Sequence of chain 1.D:
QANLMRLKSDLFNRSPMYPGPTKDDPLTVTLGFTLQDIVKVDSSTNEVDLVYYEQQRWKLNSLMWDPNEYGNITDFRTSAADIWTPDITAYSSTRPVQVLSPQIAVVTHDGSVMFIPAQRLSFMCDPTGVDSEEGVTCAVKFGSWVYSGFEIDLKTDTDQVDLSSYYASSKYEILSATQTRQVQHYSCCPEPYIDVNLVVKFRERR

Sequence of chain 1.E:
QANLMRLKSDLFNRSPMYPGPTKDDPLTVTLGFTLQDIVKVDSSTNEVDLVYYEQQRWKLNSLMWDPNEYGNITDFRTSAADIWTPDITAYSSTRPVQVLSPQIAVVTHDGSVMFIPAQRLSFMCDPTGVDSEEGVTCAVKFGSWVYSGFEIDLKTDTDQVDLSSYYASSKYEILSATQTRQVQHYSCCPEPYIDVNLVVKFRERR

A protein and the small-molecule ligand that binds it are described below.
Small molecule (SMILES): c1cnc2cc3c(cc2n1)[C@@H]1CNC[C@H]3C1

Binding-site contacts:
Ligand atom C08 contacts residue CYS189 of chain 1.D at 4.0 Å (hydrophobic).
Ligand atom C03 contacts residue TRP145 of chain 1.D at 3.5 Å (hydrophobic).
Ligand atom C07 contacts residue ILE116 of chain 1.E at 4.1 Å (hydrophobic).
Ligand atom C01 contacts residue TRP145 of chain 1.D at 3.5 Å (hydrophobic).
Ligand atom C05 contacts residue TYR186 of chain 1.D at 3.7 Å (hydrophobic).
Ligand atom C07 contacts residue CYS188 of chain 1.D at 3.9 Å (hydrophobic).
Ligand atom C08 contacts residue CYS188 of chain 1.D at 4.1 Å (hydrophobic).
Ligand atom C12 contacts residue ILE104 of chain 1.E at 3.8 Å (hydrophobic).
Ligand atom N02 contacts residue TYR91 of chain 1.D at 3.0 Å (h-bond).
Ligand atom C16 contacts residue ILE116 of chain 1.E at 3.7 Å (hydrophobic).
Ligand atom C01 contacts residue TYR91 of chain 1.D at 3.7 Å (hydrophobic).
Ligand atom C07 contacts residue TRP145 of chain 1.D at 3.6 Å (hydrophobic).
Ligand atom N13 contacts residue VAL146 of chain 1.D at 4.1 Å.
Ligand atom C08 contacts residue ILE116 of chain 1.E at 4.1 Å (hydrophobic).
Ligand atom N13 contacts residue TRP145 of chain 1.D at 3.9 Å.
Ligand atom C01 contacts residue TYR186 of chain 1.D at 3.6 Å (hydrophobic).
Ligand atom C15 contacts residue ILE116 of chain 1.E at 3.3 Å (hydrophobic).
Ligand atom C08 contacts residue TYR193 of chain 1.D at 3.5 Å (hydrophobic).
Ligand atom C03 contacts residue TYR91 of chain 1.D at 3.6 Å (hydrophobic).
Ligand atom C12 contacts residue ILE116 of chain 1.E at 3.9 Å (hydrophobic).
Ligand atom C04 contacts residue TRP145 of chain 1.D at 4.1 Å (hydrophobic).
Ligand atom C14 contacts residue TRP145 of chain 1.D at 3.8 Å (hydrophobic).
Ligand atom N13 contacts residue ILE116 of chain 1.E at 3.4 Å.
Ligand atom C12 contacts residue VAL146 of chain 1.D at 3.8 Å (hydrophobic).
Ligand atom C06 contacts residue CYS188 of chain 1.D at 3.8 Å (hydrophobic).
Ligand atom C14 contacts residue ILE116 of chain 1.E at 3.2 Å (hydrophobic).
Ligand atom N02 contacts residue TRP145 of chain 1.D at 2.6 Å (h-bond).
Ligand atom C06 contacts residue TYR186 of chain 1.D at 3.9 Å (hydrophobic).
Ligand atom C09 contacts residue VAL146 of chain 1.D at 4.2 Å (hydrophobic).
Ligand atom C09 contacts residue ILE116 of chain 1.E at 3.7 Å (hydrophobic).
Ligand atom C09 contacts residue TRP145 of chain 1.D at 3.8 Å (hydrophobic).
Ligand atom C08 contacts residue TRP145 of chain 1.D at 3.7 Å (hydrophobic).
Ligand atom C11 contacts residue VAL146 of chain 1.D at 4.0 Å (hydrophobic).
Ligand atom N10 contacts residue VAL146 of chain 1.D at 4.0 Å.
Ligand atom C16 contacts residue TRP145 of chain 1.D at 3.6 Å (hydrophobic).
Ligand atom C15 contacts residue TRP145 of chain 1.D at 3.5 Å (hydrophobic).
Ligand atom C11 contacts residue VAL106 of chain 1.E at 3.3 Å (hydrophobic).
Ligand atom N10 contacts residue VAL106 of chain 1.E at 3.9 Å.
Ligand atom C05 contacts residue CYS188 of chain 1.D at 4.0 Å (hydrophobic).
Ligand atom C01 contacts residue TYR193 of chain 1.D at 3.7 Å (hydrophobic).